Binding-site contacts:
Ligand atom OH contacts residue ASN1072 of chain 6.OA at 3.1 Å (h-bond).
Ligand atom CD1 contacts residue ALA1120 of chain 6.OA at 4.3 Å (hydrophobic).
Ligand atom CD1 contacts residue ASN1072 of chain 6.OA at 4.0 Å.
Ligand atom CD2 contacts residue GLN1063 of chain 6.OA at 3.6 Å.
Ligand atom CG2 contacts residue GLN1063 of chain 6.OA at 3.3 Å.
Ligand atom OH contacts residue HIS1068 of chain 6.OA at 3.8 Å.
Ligand atom CD1 contacts residue PHE1125 of chain 6.OA at 3.6 Å (hydrophobic).
Ligand atom CD2 contacts residue ALA1120 of chain 6.OA at 3.5 Å (hydrophobic).
Ligand atom CA contacts residue GLN1063 of chain 6.OA at 4.3 Å.
Ligand atom CE2 contacts residue ASN1072 of chain 6.OA at 4.4 Å.
Ligand atom CZ contacts residue ASN1072 of chain 6.OA at 3.5 Å.
Ligand atom CD1 contacts residue ASN1122 of chain 6.OA at 4.3 Å.
Ligand atom CG contacts residue GLN1063 of chain 6.OA at 4.3 Å.
Ligand atom CG contacts residue ALA1120 of chain 6.OA at 4.4 Å (hydrophobic).
Ligand atom CD2 contacts residue HIS1126 of chain 6.OA at 3.4 Å.
Ligand atom CD2 contacts residue PHE1125 of chain 6.OA at 4.2 Å (hydrophobic).
Ligand atom O contacts residue HIS1126 of chain 6.OA at 3.3 Å (h-bond).
Ligand atom SD contacts residue ASN1072 of chain 6.OA at 3.7 Å.
Ligand atom CD1 contacts residue THR1121 of chain 6.OA at 3.0 Å.
Ligand atom O contacts residue VAL1202 of chain 6.OA at 3.2 Å.
Ligand atom O contacts residue GLN1063 of chain 6.OA at 2.9 Å (h-bond).
Ligand atom C contacts residue VAL1202 of chain 6.OA at 4.2 Å (hydrophobic).
Ligand atom C contacts residue GLN1063 of chain 6.OA at 3.9 Å.
Ligand atom O contacts residue THR1121 of chain 6.OA at 4.0 Å.
Ligand atom CD2 contacts residue LEU1129 of chain 6.OA at 4.2 Å (hydrophobic).
Ligand atom CB contacts residue GLN1063 of chain 6.OA at 4.5 Å.
Ligand atom CD1 contacts residue GLN1063 of chain 6.OA at 3.8 Å.
Ligand atom CE2 contacts residue GLN1063 of chain 6.OA at 3.3 Å.
Ligand atom CD2 contacts residue THR1121 of chain 6.OA at 4.0 Å.
Ligand atom C contacts residue HIS1126 of chain 6.OA at 4.0 Å.
Ligand atom CG contacts residue ASN1072 of chain 6.OA at 4.2 Å.
Ligand atom CZ contacts residue GLN1063 of chain 6.OA at 4.1 Å.
Ligand atom CE1 contacts residue THR1121 of chain 6.OA at 3.9 Å.
Ligand atom CD2 contacts residue THR1121 of chain 6.OA at 4.3 Å.
Ligand atom CE1 contacts residue ASN1072 of chain 6.OA at 3.3 Å.
Ligand atom CG contacts residue THR1121 of chain 6.OA at 3.3 Å.
Ligand atom CG contacts residue HIS1126 of chain 6.OA at 4.3 Å.
Ligand atom CA contacts residue HIS1126 of chain 6.OA at 4.3 Å.
Ligand atom CB contacts residue THR1121 of chain 6.OA at 3.3 Å.
Ligand atom OH contacts residue GLN1063 of chain 6.OA at 3.7 Å.

Sequence of chain 6.OA:
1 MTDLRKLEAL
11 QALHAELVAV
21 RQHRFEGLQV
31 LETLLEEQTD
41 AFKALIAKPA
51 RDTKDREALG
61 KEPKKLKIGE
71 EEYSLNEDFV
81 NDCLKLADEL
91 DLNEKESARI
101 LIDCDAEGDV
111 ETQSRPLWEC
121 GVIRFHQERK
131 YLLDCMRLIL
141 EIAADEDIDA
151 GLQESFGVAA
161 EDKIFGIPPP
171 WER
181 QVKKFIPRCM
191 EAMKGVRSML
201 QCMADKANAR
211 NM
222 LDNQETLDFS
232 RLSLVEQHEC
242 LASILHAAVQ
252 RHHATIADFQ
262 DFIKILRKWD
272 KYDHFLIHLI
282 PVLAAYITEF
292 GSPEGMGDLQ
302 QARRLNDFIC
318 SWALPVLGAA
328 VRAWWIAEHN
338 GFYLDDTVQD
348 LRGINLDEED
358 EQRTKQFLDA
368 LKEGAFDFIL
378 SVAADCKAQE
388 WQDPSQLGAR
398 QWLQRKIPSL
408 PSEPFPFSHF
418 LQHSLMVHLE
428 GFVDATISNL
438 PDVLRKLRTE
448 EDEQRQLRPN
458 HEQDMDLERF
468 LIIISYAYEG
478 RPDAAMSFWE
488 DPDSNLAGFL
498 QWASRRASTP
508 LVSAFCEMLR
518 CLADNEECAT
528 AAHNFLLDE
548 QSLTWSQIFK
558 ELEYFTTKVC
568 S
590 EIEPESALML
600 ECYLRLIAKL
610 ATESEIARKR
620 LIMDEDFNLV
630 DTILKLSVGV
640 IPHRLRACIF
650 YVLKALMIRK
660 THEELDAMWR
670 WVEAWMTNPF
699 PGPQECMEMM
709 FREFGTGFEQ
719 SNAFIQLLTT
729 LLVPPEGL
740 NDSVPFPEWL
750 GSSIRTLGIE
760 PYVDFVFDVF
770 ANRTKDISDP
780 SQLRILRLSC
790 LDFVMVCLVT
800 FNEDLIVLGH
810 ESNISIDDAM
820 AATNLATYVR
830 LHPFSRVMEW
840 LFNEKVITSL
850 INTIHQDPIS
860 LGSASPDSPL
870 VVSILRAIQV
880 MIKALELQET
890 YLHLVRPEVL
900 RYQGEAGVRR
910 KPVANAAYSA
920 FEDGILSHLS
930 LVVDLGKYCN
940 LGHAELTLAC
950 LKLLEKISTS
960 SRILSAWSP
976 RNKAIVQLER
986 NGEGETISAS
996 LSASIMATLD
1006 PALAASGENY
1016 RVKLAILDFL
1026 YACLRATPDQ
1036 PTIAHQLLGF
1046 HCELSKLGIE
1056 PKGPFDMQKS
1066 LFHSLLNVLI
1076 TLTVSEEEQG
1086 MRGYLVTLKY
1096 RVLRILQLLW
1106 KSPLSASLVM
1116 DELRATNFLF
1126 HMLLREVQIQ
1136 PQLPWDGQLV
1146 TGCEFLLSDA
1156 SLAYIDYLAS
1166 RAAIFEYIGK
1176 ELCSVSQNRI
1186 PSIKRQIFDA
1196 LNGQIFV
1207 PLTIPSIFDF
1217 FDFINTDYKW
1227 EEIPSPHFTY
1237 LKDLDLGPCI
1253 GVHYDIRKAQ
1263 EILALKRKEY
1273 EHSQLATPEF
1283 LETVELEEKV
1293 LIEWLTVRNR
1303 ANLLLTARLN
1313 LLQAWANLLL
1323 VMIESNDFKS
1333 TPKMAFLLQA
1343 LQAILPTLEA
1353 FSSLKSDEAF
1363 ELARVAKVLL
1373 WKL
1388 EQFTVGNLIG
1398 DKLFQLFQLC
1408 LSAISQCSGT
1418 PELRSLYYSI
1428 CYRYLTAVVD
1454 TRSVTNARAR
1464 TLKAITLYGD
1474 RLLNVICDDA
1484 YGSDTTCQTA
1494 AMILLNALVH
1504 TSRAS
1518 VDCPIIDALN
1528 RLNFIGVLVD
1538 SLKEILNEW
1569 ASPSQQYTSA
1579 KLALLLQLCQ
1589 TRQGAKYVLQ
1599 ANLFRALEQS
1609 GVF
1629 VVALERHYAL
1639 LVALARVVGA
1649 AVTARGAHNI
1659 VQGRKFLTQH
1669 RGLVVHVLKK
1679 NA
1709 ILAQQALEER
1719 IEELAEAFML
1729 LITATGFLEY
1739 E

The protein below binds the small molecule below.
Small molecule (SMILES): CC[C@H](C)[C@H](N)C(=O)N[C@@H](CC(C)C)C(=O)N1CCC[C@H]1C(=O)N[C@@H](CCSC)C(=O)N[C@@H](Cc1ccc(O)cc1)C(=O)N[C@@H](CCCCN)C(=O)N[C@@H](CC(C)C)C(=O)N[C@@H](CO)C(=O)N1CCC[C@H]1C=O